Binding-site contacts:
Ligand atom C38 contacts residue MET94 of chain 1.A at 3.9 Å (hydrophobic).
Ligand atom C8 contacts residue PHE113 of chain 1.A at 3.6 Å (hydrophobic).
Ligand atom CL contacts residue PHE114 of chain 1.A at 3.7 Å.
Ligand atom C17 contacts residue PHE113 of chain 1.A at 3.4 Å (hydrophobic).
Ligand atom O33 contacts residue VAL97 of chain 1.A at 3.7 Å.
Ligand atom O33 contacts residue MET101 of chain 1.A at 3.4 Å.
Ligand atom C37 contacts residue VAL97 of chain 1.A at 3.8 Å (hydrophobic).
Ligand atom N34 contacts residue MET101 of chain 1.A at 3.9 Å.
Ligand atom C10 contacts residue PHE113 of chain 1.A at 3.7 Å (hydrophobic).
Ligand atom C6 contacts residue PHE124 of chain 1.A at 3.9 Å (hydrophobic).
Ligand atom C36 contacts residue HIS215 of chain 1.A at 3.6 Å.
Ligand atom C8 contacts residue VAL112 of chain 1.A at 3.8 Å (hydrophobic).
Ligand atom N12 contacts residue PHE113 of chain 1.A at 3.8 Å.
Ligand atom C30 contacts residue MET101 of chain 1.A at 3.5 Å (hydrophobic).
Ligand atom C29 contacts residue HIS59 of chain 1.A at 3.5 Å.
Ligand atom O40 contacts residue ILE136 of chain 1.A at 3.6 Å.
Ligand atom C1 contacts residue PHE124 of chain 1.A at 3.6 Å (hydrophobic).
Ligand atom C37 contacts residue LEU60 of chain 1.A at 3.6 Å (hydrophobic).
Ligand atom C10 contacts residue ALA104 of chain 1.A at 3.6 Å (hydrophobic).
Ligand atom C25 contacts residue LEU60 of chain 1.A at 3.9 Å (hydrophobic).
Ligand atom O11 contacts residue ALA104 of chain 1.A at 3.4 Å.
Ligand atom C23 contacts residue VAL97 of chain 1.A at 3.8 Å (hydrophobic).
Ligand atom C13 contacts residue ALA104 of chain 1.A at 3.7 Å (hydrophobic).
Ligand atom C5 contacts residue MET101 of chain 1.A at 3.8 Å (hydrophobic).
Ligand atom N26 contacts residue HIS215 of chain 1.A at 3.2 Å (h-bond).
Ligand atom C22 contacts residue VAL97 of chain 1.A at 3.8 Å (hydrophobic).
Ligand atom N12 contacts residue ALA104 of chain 1.A at 3.6 Å.
Ligand atom N9 contacts residue PHE113 of chain 1.A at 2.9 Å (h-bond).
Ligand atom O15 contacts residue GLN22 of chain 1.A at 3.5 Å (h-bond).
Ligand atom O19 contacts residue HIS59 of chain 1.A at 3.8 Å.
Ligand atom C32 contacts residue MET101 of chain 1.A at 3.5 Å (hydrophobic).
Ligand atom C2 contacts residue PHE124 of chain 1.A at 3.9 Å (hydrophobic).
Ligand atom C14 contacts residue LEU23 of chain 1.A at 3.6 Å (hydrophobic).
Ligand atom O40 contacts residue HIS215 of chain 1.A at 3.4 Å (h-bond).
Ligand atom C7 contacts residue PHE113 of chain 1.A at 3.5 Å (hydrophobic).
Ligand atom C31 contacts residue MET101 of chain 1.A at 3.7 Å (hydrophobic).
Ligand atom C7 contacts residue VAL112 of chain 1.A at 3.9 Å (hydrophobic).
Ligand atom C14 contacts residue GLN22 of chain 1.A at 3.7 Å.
Ligand atom O11 contacts residue MET101 of chain 1.A at 3.7 Å.
Ligand atom CL contacts residue CYS56 of chain 1.A at 3.5 Å.

This protein binds this small molecule.
Small molecule (SMILES): CC(C)n1c(=O)n(CC2CC2)c(=O)c2cc(NC(=O)N3CCO[C@@H](C(=O)Nc4ccc(C#N)c(Cl)c4)C3)ccc21

Sequence of chain 1.A:
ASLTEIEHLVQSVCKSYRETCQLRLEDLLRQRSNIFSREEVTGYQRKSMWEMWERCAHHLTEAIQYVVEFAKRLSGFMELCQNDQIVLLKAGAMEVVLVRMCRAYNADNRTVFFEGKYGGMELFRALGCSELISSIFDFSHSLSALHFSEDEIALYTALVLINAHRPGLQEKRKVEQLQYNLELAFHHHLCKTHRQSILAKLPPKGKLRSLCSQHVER